Binding-site contacts:
Ligand atom C24 contacts residue ILE407 of chain 1.A at 3.3 Å (hydrophobic).
Ligand atom N3 contacts residue ILE482 of chain 1.A at 3.9 Å.
Ligand atom C7 contacts residue MET404 of chain 1.A at 3.8 Å (hydrophobic).
Ligand atom C27 contacts residue LEU472 of chain 1.A at 3.7 Å (hydrophobic).
Ligand atom O17 contacts residue GLN405 of chain 1.A at 3.5 Å (h-bond).
Ligand atom C19 contacts residue ILE356 of chain 1.A at 3.8 Å (hydrophobic).
Ligand atom C19 contacts residue PHE406 of chain 1.A at 3.7 Å (hydrophobic).
Ligand atom C23 contacts residue GLN405 of chain 1.A at 3.4 Å.
Ligand atom F15 contacts residue LYS358 of chain 1.A at 3.8 Å.
Ligand atom C4 contacts residue ILE356 of chain 1.A at 3.5 Å (hydrophobic).
Ligand atom F16 contacts residue PHE334 of chain 1.A at 3.1 Å.
Ligand atom C11 contacts residue LYS358 of chain 1.A at 4.0 Å.
Ligand atom C24 contacts residue SER409 of chain 1.A at 4.0 Å.
Ligand atom O13 contacts residue ASP483 of chain 1.A at 3.8 Å.
Ligand atom C21 contacts residue PHE334 of chain 1.A at 3.6 Å (hydrophobic).
Ligand atom C23 contacts residue TYR392 of chain 1.A at 3.7 Å (hydrophobic).
Ligand atom O17 contacts residue PHE406 of chain 1.A at 3.8 Å.
Ligand atom C1 contacts residue ILE356 of chain 1.A at 3.8 Å (hydrophobic).
Ligand atom C6 contacts residue MET404 of chain 1.A at 3.8 Å (hydrophobic).
Ligand atom N2 contacts residue ILE482 of chain 1.A at 3.6 Å.
Ligand atom C4 contacts residue ILE482 of chain 1.A at 3.7 Å (hydrophobic).
Ligand atom C20 contacts residue TYR392 of chain 1.A at 3.8 Å (hydrophobic).
Ligand atom C7 contacts residue ILE482 of chain 1.A at 3.8 Å (hydrophobic).
Ligand atom F14 contacts residue PRO340 of chain 1.A at 3.3 Å.
Ligand atom O13 contacts residue LYS358 of chain 1.A at 3.4 Å (salt-bridge).
Ligand atom O13 contacts residue MET404 of chain 1.A at 3.4 Å (h-bond).
Ligand atom C23 contacts residue ILE407 of chain 1.A at 3.9 Å (hydrophobic).
Ligand atom C27 contacts residue PRO411 of chain 1.A at 3.8 Å (hydrophobic).
Ligand atom N2 contacts residue ILE356 of chain 1.A at 3.3 Å.
Ligand atom C1 contacts residue ILE482 of chain 1.A at 3.7 Å (hydrophobic).
Ligand atom C9 contacts residue PRO340 of chain 1.A at 3.8 Å (hydrophobic).
Ligand atom F14 contacts residue SER336 of chain 1.A at 3.6 Å.
Ligand atom C27 contacts residue SER409 of chain 1.A at 3.9 Å.
Ligand atom C26 contacts residue PHE406 of chain 1.A at 3.6 Å (hydrophobic).
Ligand atom F15 contacts residue PRO340 of chain 1.A at 3.6 Å.
Ligand atom C24 contacts residue LEU472 of chain 1.A at 3.7 Å (hydrophobic).
Ligand atom C20 contacts residue GLN405 of chain 1.A at 3.5 Å.
Ligand atom F16 contacts residue PRO340 of chain 1.A at 3.5 Å.
Ligand atom N10 contacts residue ILE356 of chain 1.A at 3.7 Å.
Ligand atom O17 contacts residue ILE407 of chain 1.A at 2.8 Å (h-bond).

Sequence of chain 1.A:
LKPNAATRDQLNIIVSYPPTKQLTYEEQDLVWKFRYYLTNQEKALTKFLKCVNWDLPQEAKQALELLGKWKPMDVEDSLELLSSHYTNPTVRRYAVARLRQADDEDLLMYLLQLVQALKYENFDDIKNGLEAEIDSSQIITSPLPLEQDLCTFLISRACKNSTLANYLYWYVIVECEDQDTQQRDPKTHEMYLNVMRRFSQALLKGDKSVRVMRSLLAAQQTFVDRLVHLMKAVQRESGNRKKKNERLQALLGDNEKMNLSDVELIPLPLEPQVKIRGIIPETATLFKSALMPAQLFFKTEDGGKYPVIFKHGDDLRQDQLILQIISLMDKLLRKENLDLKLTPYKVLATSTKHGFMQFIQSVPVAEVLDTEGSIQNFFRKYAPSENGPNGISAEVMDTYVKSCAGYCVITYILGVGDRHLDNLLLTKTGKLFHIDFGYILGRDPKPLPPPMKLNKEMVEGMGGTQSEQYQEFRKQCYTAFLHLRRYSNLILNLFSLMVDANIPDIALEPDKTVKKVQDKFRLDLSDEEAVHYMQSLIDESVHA

The small molecule below binds the protein below.
Small molecule (SMILES): CC(C)OCCN1c2nc(N3CCOCC3)cc(=O)n2CC[C@H]1C(F)(F)F